Binding-site contacts:
Ligand atom O4 contacts residue GAL1 of chain 1.F at 1.4 Å.

The small molecule below binds the protein below.
Small molecule (SMILES): OC[C@H]1O[C@H](O)[C@H](O)[C@@H](O)[C@@H]1O